Binding-site contacts:
Ligand atom C3 contacts residue ASN275 of chain 1.D at 3.8 Å.
Ligand atom O6 contacts residue HIS253 of chain 1.D at 2.8 Å (h-bond).
Ligand atom O7 contacts residue LYS395 of chain 1.D at 3.0 Å (salt-bridge).
Ligand atom O6 contacts residue HIS225 of chain 1.D at 3.8 Å.
Ligand atom C6 contacts residue GLU250 of chain 1.D at 4.5 Å.
Ligand atom C8 contacts residue LEU394 of chain 1.D at 4.1 Å (hydrophobic).
Ligand atom O5 contacts residue ASN275 of chain 1.D at 2.5 Å (h-bond).
Ligand atom O4 contacts residue GLU250 of chain 1.D at 4.1 Å.
Ligand atom O7 contacts residue ASN275 of chain 1.D at 4.2 Å.
Ligand atom O6 contacts residue TRP169 of chain 1.D at 4.3 Å.
Ligand atom C8 contacts residue ASN275 of chain 1.D at 3.5 Å.
Ligand atom N2 contacts residue ASN275 of chain 1.D at 2.8 Å (h-bond).
Ligand atom C6 contacts residue HIS253 of chain 1.D at 4.0 Å.
Ligand atom C7 contacts residue LYS395 of chain 1.D at 4.1 Å.
Ligand atom O5 contacts residue HIS253 of chain 1.D at 3.3 Å (h-bond).
Ligand atom C2 contacts residue ASN275 of chain 1.D at 2.5 Å.
Ligand atom C4 contacts residue ASN275 of chain 1.D at 4.3 Å.
Ligand atom C7 contacts residue ASN275 of chain 1.D at 3.3 Å.
Ligand atom C4 contacts residue GLU250 of chain 1.D at 4.1 Å.
Ligand atom C8 contacts residue VAL274 of chain 1.D at 3.6 Å (hydrophobic).
Ligand atom C5 contacts residue ASN275 of chain 1.D at 3.8 Å.
Ligand atom C5 contacts residue HIS253 of chain 1.D at 4.2 Å.
Ligand atom C1 contacts residue HIS253 of chain 1.D at 4.0 Å.
Ligand atom C1 contacts residue ASN275 of chain 1.D at 1.5 Å.

A small-molecule ligand and the protein it binds are described below.
Small molecule (SMILES): CC(=O)N[C@@H]1[C@@H](O)[C@H](O)[C@@H](CO)O[C@H]1O

Sequence of chain 1.D:
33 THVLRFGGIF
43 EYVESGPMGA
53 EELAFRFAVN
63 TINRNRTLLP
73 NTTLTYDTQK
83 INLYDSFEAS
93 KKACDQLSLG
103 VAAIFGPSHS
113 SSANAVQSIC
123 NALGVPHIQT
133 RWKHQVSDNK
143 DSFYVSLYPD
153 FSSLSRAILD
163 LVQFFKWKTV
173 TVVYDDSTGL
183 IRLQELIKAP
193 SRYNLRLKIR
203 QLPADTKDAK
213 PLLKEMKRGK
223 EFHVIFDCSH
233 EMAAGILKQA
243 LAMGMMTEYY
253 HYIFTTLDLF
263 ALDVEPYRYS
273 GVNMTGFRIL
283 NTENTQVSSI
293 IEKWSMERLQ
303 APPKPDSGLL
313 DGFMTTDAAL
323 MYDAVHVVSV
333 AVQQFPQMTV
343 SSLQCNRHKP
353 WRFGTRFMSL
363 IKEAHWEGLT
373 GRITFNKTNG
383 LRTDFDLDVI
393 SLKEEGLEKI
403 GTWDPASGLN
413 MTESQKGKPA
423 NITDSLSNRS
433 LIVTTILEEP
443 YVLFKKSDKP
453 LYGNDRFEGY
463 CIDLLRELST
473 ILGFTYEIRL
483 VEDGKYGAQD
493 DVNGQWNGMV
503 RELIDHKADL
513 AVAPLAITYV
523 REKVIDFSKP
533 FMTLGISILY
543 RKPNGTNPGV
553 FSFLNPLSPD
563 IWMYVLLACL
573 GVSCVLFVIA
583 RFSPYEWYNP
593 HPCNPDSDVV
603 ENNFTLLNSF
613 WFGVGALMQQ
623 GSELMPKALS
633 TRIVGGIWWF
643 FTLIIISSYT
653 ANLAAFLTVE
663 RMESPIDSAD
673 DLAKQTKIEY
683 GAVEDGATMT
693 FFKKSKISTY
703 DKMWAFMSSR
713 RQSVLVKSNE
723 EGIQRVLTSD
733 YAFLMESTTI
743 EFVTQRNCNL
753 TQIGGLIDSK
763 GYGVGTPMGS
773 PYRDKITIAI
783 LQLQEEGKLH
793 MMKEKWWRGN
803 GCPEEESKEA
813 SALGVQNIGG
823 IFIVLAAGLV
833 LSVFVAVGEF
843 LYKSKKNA